Sequence of chain 51.A:
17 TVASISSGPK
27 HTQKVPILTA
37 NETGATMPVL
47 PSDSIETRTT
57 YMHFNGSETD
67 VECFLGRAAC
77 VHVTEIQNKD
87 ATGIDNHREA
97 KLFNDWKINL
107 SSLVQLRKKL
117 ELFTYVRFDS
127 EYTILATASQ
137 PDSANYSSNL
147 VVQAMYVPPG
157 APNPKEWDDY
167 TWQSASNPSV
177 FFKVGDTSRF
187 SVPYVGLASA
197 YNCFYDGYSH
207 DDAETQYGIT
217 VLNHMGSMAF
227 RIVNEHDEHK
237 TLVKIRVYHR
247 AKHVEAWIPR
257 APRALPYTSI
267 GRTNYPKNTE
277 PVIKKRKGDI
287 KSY

Binding-site contacts:
Ligand atom N4 contacts residue ASN219 of chain 51.A at 4.0 Å.
Ligand atom C10 contacts residue TYR128 of chain 51.A at 3.6 Å (hydrophobic).
Ligand atom C13 contacts residue TYR128 of chain 51.A at 3.0 Å (hydrophobic).
Ligand atom C1 contacts residue DMS1 of chain 51.F at 4.1 Å.
Ligand atom C17 contacts residue TYR128 of chain 51.A at 3.8 Å (hydrophobic).
Ligand atom C7 contacts residue LEU106 of chain 51.A at 4.1 Å (hydrophobic).
Ligand atom C13 contacts residue TYR197 of chain 51.A at 4.0 Å (hydrophobic).
Ligand atom C8 contacts residue PHE124 of chain 51.A at 3.6 Å (hydrophobic).
Ligand atom C10 contacts residue LEU106 of chain 51.A at 4.0 Å (hydrophobic).
Ligand atom C1 contacts residue ASN198 of chain 51.A at 4.0 Å.
Ligand atom C10 contacts residue ILE104 of chain 51.A at 3.9 Å (hydrophobic).
Ligand atom N5 contacts residue ASN219 of chain 51.A at 4.1 Å.
Ligand atom C21 contacts residue MET224 of chain 51.A at 4.0 Å (hydrophobic).
Ligand atom C19 contacts residue VAL191 of chain 51.A at 4.0 Å (hydrophobic).
Ligand atom C16 contacts residue ILE104 of chain 51.A at 3.7 Å (hydrophobic).
Ligand atom N4 contacts residue DMS1 of chain 51.F at 3.6 Å (h-bond).
Ligand atom N5 contacts residue DMS1 of chain 51.F at 3.9 Å.
Ligand atom C7 contacts residue PHE124 of chain 51.A at 3.8 Å (hydrophobic).
Ligand atom N12 contacts residue TYR128 of chain 51.A at 2.5 Å (h-bond).
Ligand atom C19 contacts residue TYR152 of chain 51.A at 3.9 Å (hydrophobic).
Ligand atom C14 contacts residue TYR197 of chain 51.A at 4.1 Å (hydrophobic).
Ligand atom C17 contacts residue ILE104 of chain 51.A at 3.8 Å (hydrophobic).
Ligand atom C16 contacts residue TYR128 of chain 51.A at 2.9 Å (hydrophobic).
Ligand atom N9 contacts residue TYR128 of chain 51.A at 4.1 Å.
Ligand atom C18 contacts residue TYR152 of chain 51.A at 3.8 Å (hydrophobic).
Ligand atom C14 contacts residue SER126 of chain 51.A at 3.6 Å.
Ligand atom C11 contacts residue MET221 of chain 51.A at 4.0 Å (hydrophobic).
Ligand atom C14 contacts residue TYR128 of chain 51.A at 3.3 Å (hydrophobic).
Ligand atom C15 contacts residue TYR128 of chain 51.A at 3.0 Å (hydrophobic).
Ligand atom C18 contacts residue VAL188 of chain 51.A at 3.9 Å (hydrophobic).
Ligand atom C7 contacts residue TYR197 of chain 51.A at 3.5 Å (hydrophobic).
Ligand atom C21 contacts residue ILE104 of chain 51.A at 3.5 Å (hydrophobic).
Ligand atom C19 contacts residue VAL188 of chain 51.A at 3.5 Å (hydrophobic).
Ligand atom C20 contacts residue VAL188 of chain 51.A at 3.7 Å (hydrophobic).
Ligand atom C20 contacts residue VAL191 of chain 51.A at 3.5 Å (hydrophobic).
Ligand atom C10 contacts residue MET221 of chain 51.A at 4.0 Å (hydrophobic).
Ligand atom C8 contacts residue TYR197 of chain 51.A at 3.4 Å (hydrophobic).
Ligand atom C11 contacts residue ILE104 of chain 51.A at 3.5 Å (hydrophobic).
Ligand atom C11 contacts residue TYR128 of chain 51.A at 3.4 Å (hydrophobic).
Ligand atom C13 contacts residue SER126 of chain 51.A at 3.7 Å.

A protein and the small-molecule ligand that binds it are described below.
Small molecule (SMILES): COc1ccc(N2CCN(c3cccc(C)c3)CC2)nn1